Sequence of chain 1.F:
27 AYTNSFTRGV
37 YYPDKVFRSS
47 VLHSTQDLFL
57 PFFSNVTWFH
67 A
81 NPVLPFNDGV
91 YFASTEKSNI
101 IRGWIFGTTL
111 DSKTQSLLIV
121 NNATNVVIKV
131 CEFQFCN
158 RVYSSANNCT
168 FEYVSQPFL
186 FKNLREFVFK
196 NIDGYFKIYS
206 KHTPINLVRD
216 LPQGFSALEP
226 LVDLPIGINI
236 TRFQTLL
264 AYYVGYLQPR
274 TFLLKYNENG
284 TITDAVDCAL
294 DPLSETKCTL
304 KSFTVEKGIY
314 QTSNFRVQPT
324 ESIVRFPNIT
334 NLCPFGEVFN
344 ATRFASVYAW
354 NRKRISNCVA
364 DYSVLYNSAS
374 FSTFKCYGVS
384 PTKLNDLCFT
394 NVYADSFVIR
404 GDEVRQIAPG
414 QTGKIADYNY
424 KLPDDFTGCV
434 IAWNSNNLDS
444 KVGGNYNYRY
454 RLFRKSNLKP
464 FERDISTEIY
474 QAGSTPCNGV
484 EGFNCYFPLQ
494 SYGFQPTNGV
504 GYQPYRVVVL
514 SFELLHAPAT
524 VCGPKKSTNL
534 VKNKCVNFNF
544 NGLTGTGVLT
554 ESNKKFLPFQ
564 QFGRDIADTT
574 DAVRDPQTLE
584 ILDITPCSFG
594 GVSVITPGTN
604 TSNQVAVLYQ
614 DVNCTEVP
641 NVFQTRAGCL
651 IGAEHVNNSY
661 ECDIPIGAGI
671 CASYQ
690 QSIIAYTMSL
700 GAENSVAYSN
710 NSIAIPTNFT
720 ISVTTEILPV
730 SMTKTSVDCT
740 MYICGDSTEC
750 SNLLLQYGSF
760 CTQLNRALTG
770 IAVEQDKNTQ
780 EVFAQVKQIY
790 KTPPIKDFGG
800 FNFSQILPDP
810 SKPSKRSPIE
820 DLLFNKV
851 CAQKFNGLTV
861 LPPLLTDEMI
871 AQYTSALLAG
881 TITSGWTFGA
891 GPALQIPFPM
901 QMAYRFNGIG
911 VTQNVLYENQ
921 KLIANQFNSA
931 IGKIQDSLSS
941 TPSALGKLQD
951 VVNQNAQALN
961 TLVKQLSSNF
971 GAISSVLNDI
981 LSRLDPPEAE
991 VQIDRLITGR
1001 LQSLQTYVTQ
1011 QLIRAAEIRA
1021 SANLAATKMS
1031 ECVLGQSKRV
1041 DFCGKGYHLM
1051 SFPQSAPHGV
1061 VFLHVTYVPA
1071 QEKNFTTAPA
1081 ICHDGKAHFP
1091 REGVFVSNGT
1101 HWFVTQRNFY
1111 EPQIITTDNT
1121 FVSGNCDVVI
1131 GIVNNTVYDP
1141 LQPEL

The protein below binds the small molecule below.
Small molecule (SMILES): CC(=O)N[C@@H]1[C@@H](O)[C@H](O)[C@@H](CO)O[C@H]1O

Binding-site contacts:
Ligand atom C4 contacts residue ASN657 of chain 1.F at 4.3 Å.
Ligand atom O7 contacts residue ASN657 of chain 1.F at 3.0 Å (h-bond).
Ligand atom C5 contacts residue ASN657 of chain 1.F at 3.7 Å.
Ligand atom O5 contacts residue ASN657 of chain 1.F at 2.4 Å (h-bond).
Ligand atom C3 contacts residue ASN657 of chain 1.F at 3.9 Å.
Ligand atom C7 contacts residue ASN657 of chain 1.F at 3.2 Å.
Ligand atom C8 contacts residue HIS655 of chain 1.F at 3.8 Å.
Ligand atom C8 contacts residue ASN657 of chain 1.F at 4.4 Å.
Ligand atom C8 contacts residue VAL656 of chain 1.F at 4.4 Å (hydrophobic).
Ligand atom C2 contacts residue ASN657 of chain 1.F at 2.5 Å.
Ligand atom N2 contacts residue ASN657 of chain 1.F at 3.0 Å (h-bond).
Ligand atom C1 contacts residue ASN657 of chain 1.F at 1.5 Å.